A protein and the small-molecule ligand that binds it are described below.
Small molecule (SMILES): CCCCCCCC(=O)OC[C@H](COP(=O)(O)OC[C@H](N)C(=O)O)OC(=O)CCCCCCC

Sequence of chain 1.H:
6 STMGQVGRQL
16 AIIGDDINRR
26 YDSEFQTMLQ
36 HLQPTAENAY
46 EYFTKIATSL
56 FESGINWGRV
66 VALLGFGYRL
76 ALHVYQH

Sequence of chain 1.G:
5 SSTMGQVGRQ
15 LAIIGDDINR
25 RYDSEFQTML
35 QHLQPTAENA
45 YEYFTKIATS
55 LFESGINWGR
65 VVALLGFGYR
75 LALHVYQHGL

Binding-site contacts:
Ligand atom C4B contacts residue TYR73 of chain 1.G at 3.5 Å (hydrophobic).
Ligand atom O2P contacts residue ARG74 of chain 1.G at 4.1 Å.
Ligand atom C1B contacts residue VAL65 of chain 1.H at 4.2 Å (hydrophobic).
Ligand atom C1B contacts residue ASN61 of chain 1.H at 4.2 Å.
Ligand atom O3G contacts residue ASN61 of chain 1.H at 3.8 Å.
Ligand atom OG contacts residue ASN61 of chain 1.H at 3.4 Å.
Ligand atom C3G contacts residue ASN61 of chain 1.H at 4.2 Å.
Ligand atom O3P contacts residue TYR73 of chain 1.G at 3.8 Å.
Ligand atom O3P contacts residue ASN61 of chain 1.H at 4.0 Å.
Ligand atom P contacts residue TYR73 of chain 1.G at 3.5 Å.
Ligand atom C1B contacts residue TRP62 of chain 1.H at 4.1 Å (hydrophobic).
Ligand atom O3G contacts residue TRP62 of chain 1.H at 3.8 Å.
Ligand atom OG contacts residue ILE60 of chain 1.H at 4.0 Å.
Ligand atom C6B contacts residue VAL66 of chain 1.H at 4.1 Å (hydrophobic).
Ligand atom C6B contacts residue TYR73 of chain 1.G at 4.2 Å (hydrophobic).
Ligand atom O1B contacts residue ASN61 of chain 1.H at 3.1 Å.
Ligand atom C1B contacts residue TYR73 of chain 1.G at 4.1 Å (hydrophobic).
Ligand atom O3G contacts residue TYR73 of chain 1.G at 3.2 Å (h-bond).
Ligand atom C6B contacts residue LEU69 of chain 1.G at 3.9 Å (hydrophobic).
Ligand atom O1A contacts residue ILE60 of chain 1.H at 3.7 Å.
Ligand atom C3G contacts residue ILE60 of chain 1.H at 3.9 Å (hydrophobic).
Ligand atom C2B contacts residue TYR73 of chain 1.G at 3.5 Å (hydrophobic).
Ligand atom C3B contacts residue VAL65 of chain 1.H at 3.7 Å (hydrophobic).
Ligand atom C3B contacts residue TRP62 of chain 1.H at 3.9 Å (hydrophobic).
Ligand atom C5B contacts residue VAL65 of chain 1.H at 3.7 Å (hydrophobic).
Ligand atom O3P contacts residue TRP62 of chain 1.H at 2.9 Å.
Ligand atom O1B contacts residue ILE60 of chain 1.H at 3.8 Å.
Ligand atom P contacts residue ASN61 of chain 1.H at 4.1 Å.
Ligand atom O1B contacts residue TRP62 of chain 1.H at 3.2 Å (h-bond).
Ligand atom N contacts residue SO41 of chain 1.LA at 4.0 Å.
Ligand atom O2G contacts residue TYR73 of chain 1.G at 3.9 Å.
Ligand atom C7B contacts residue LEU69 of chain 1.H at 4.3 Å (hydrophobic).
Ligand atom O1B contacts residue VAL65 of chain 1.H at 3.5 Å.
Ligand atom P contacts residue TRP62 of chain 1.H at 4.0 Å.
Ligand atom C1A contacts residue ILE60 of chain 1.H at 4.1 Å (hydrophobic).
Ligand atom O2P contacts residue TYR73 of chain 1.G at 3.0 Å (h-bond).
Ligand atom C2G contacts residue ILE60 of chain 1.H at 4.1 Å (hydrophobic).
Ligand atom O3P contacts residue ASN23 of chain 1.G at 4.2 Å.
Ligand atom C3G contacts residue TYR73 of chain 1.G at 3.9 Å (hydrophobic).
Ligand atom C7B contacts residue LEU69 of chain 1.G at 3.5 Å (hydrophobic).